Sequence of chain 1.A:
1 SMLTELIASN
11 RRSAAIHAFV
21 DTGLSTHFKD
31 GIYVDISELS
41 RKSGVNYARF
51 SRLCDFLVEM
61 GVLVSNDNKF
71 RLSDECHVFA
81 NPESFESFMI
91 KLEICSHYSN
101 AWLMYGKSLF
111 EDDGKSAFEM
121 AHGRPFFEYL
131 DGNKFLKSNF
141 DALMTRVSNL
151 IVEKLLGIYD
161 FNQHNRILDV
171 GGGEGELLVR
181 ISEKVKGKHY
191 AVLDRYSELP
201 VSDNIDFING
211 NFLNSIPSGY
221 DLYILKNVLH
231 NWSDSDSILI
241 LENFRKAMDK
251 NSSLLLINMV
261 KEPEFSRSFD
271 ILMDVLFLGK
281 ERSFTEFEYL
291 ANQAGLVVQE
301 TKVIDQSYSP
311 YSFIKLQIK

A protein and the small-molecule ligand that binds it are described below.
Small molecule (SMILES): COc1cc(O)cc2c1C(=O)c1c(O)cccc1C2=O

Sequence of chain 1.D:
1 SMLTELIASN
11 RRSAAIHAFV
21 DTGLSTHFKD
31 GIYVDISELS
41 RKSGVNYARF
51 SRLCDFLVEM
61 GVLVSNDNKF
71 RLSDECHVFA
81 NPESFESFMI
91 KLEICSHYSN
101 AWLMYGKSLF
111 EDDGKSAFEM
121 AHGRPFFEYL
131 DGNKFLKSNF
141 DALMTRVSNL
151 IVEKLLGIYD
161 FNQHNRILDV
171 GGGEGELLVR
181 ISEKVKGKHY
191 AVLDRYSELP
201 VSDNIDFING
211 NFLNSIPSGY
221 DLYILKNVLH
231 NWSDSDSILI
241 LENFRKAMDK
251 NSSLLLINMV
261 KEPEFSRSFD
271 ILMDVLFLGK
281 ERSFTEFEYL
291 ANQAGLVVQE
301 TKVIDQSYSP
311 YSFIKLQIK

Binding-site contacts:
Ligand atom OAI contacts residue HIS230 of chain 1.A at 2.6 Å (h-bond).
Ligand atom OAP contacts residue LEU143 of chain 1.A at 3.8 Å.
Ligand atom CAG contacts residue HIS230 of chain 1.A at 3.2 Å.
Ligand atom CAM contacts residue PHE140 of chain 1.A at 3.4 Å (hydrophobic).
Ligand atom OAI contacts residue SAH1 of chain 1.E at 3.7 Å.
Ligand atom CAM contacts residue NA1 of chain 1.I at 3.8 Å.
Ligand atom CAM contacts residue PHE277 of chain 1.A at 3.8 Å (hydrophobic).
Ligand atom CAK contacts residue PHE140 of chain 1.A at 3.6 Å (hydrophobic).
Ligand atom CAG contacts residue MET144 of chain 1.A at 3.6 Å (hydrophobic).
Ligand atom CAO contacts residue PHE269 of chain 1.A at 3.5 Å (hydrophobic).
Ligand atom OAE contacts residue MET259 of chain 1.A at 3.7 Å.
Ligand atom OAP contacts residue PHE269 of chain 1.A at 3.8 Å.
Ligand atom CAM contacts residue MET273 of chain 1.A at 3.8 Å (hydrophobic).
Ligand atom OAL contacts residue MET273 of chain 1.A at 3.8 Å.
Ligand atom CAH contacts residue MET144 of chain 1.A at 3.9 Å (hydrophobic).
Ligand atom CAF contacts residue PHE269 of chain 1.A at 3.8 Å (hydrophobic).
Ligand atom CAJ contacts residue ASN231 of chain 1.A at 3.9 Å.
Ligand atom CAD contacts residue MET144 of chain 1.A at 3.9 Å (hydrophobic).
Ligand atom CAA contacts residue TYR308 of chain 1.A at 3.9 Å (hydrophobic).
Ligand atom OAS contacts residue LEU143 of chain 1.A at 3.9 Å.
Ligand atom OAL contacts residue NA1 of chain 1.I at 3.3 Å (h-bond).
Ligand atom OAS contacts residue MET89 of chain 1.A at 3.7 Å.
Ligand atom CAB contacts residue TYR308 of chain 1.A at 3.8 Å (hydrophobic).
Ligand atom CAO contacts residue NA1 of chain 1.I at 3.6 Å.
Ligand atom CAJ contacts residue PHE140 of chain 1.A at 3.5 Å (hydrophobic).
Ligand atom CAT contacts residue PHE85 of chain 1.A at 3.6 Å (hydrophobic).
Ligand atom CAA contacts residue PHE85 of chain 1.A at 3.6 Å (hydrophobic).
Ligand atom OAP contacts residue NA1 of chain 1.I at 2.5 Å (h-bond).
Ligand atom OAL contacts residue PHE140 of chain 1.A at 3.6 Å.
Ligand atom CAQ contacts residue PHE269 of chain 1.A at 3.8 Å (hydrophobic).
Ligand atom CAN contacts residue PHE269 of chain 1.A at 3.6 Å (hydrophobic).
Ligand atom CAN contacts residue MET144 of chain 1.A at 3.6 Å (hydrophobic).
Ligand atom CAH contacts residue HIS230 of chain 1.A at 3.1 Å.
Ligand atom OAI contacts residue ASN231 of chain 1.A at 3.2 Å (h-bond).
Ligand atom CAM contacts residue LEU276 of chain 1.A at 3.6 Å (hydrophobic).
Ligand atom CAF contacts residue MET144 of chain 1.A at 3.5 Å (hydrophobic).
Ligand atom OAI contacts residue ASN227 of chain 1.A at 3.1 Å (h-bond).
Ligand atom CAH contacts residue ASN231 of chain 1.A at 3.9 Å.
Ligand atom OAE contacts residue ASN227 of chain 1.A at 3.4 Å (h-bond).
Ligand atom OAS contacts residue NA1 of chain 1.I at 3.5 Å (h-bond).